A small-molecule ligand and the protein it binds are described below.
Small molecule (SMILES): CC(=O)N[C@H]1[C@H](O[C@H]2[C@H](O)[C@@H](NC(C)=O)CO[C@@H]2CO)O[C@H](CO)[C@@H](O)[C@@H]1O

Binding-site contacts:
Ligand atom C5 contacts residue SER327 of chain 1.A at 3.5 Å.
Ligand atom C8 contacts residue ASN325 of chain 1.A at 4.3 Å.
Ligand atom C7 contacts residue ASN325 of chain 1.A at 3.3 Å.
Ligand atom C3 contacts residue ASN325 of chain 1.A at 3.8 Å.
Ligand atom C8 contacts residue NAG1 of chain 1.Y at 3.4 Å.
Ligand atom O5 contacts residue SER327 of chain 1.A at 3.7 Å.
Ligand atom C4 contacts residue SER327 of chain 1.A at 4.3 Å.
Ligand atom C1 contacts residue ASN325 of chain 1.A at 1.4 Å.
Ligand atom C2 contacts residue ASN325 of chain 1.A at 2.5 Å.
Ligand atom C4 contacts residue ASN325 of chain 1.A at 4.3 Å.
Ligand atom O7 contacts residue SER327 of chain 1.A at 4.3 Å.
Ligand atom C8 contacts residue ASN331 of chain 1.A at 4.5 Å.
Ligand atom C6 contacts residue SER327 of chain 1.A at 4.4 Å.
Ligand atom C1 contacts residue SER327 of chain 1.A at 3.3 Å.
Ligand atom O7 contacts residue ASN325 of chain 1.A at 3.4 Å (h-bond).
Ligand atom C5 contacts residue ASN325 of chain 1.A at 3.6 Å.
Ligand atom C8 contacts residue THR312 of chain 1.A at 4.2 Å.
Ligand atom O5 contacts residue ASN325 of chain 1.A at 2.4 Å (h-bond).
Ligand atom N2 contacts residue ASN325 of chain 1.A at 2.9 Å (h-bond).
Ligand atom C3 contacts residue SER327 of chain 1.A at 4.1 Å.
Ligand atom C6 contacts residue NAG1 of chain 1.Y at 4.5 Å.
Ligand atom C2 contacts residue SER327 of chain 1.A at 4.1 Å.

Sequence of chain 1.A:
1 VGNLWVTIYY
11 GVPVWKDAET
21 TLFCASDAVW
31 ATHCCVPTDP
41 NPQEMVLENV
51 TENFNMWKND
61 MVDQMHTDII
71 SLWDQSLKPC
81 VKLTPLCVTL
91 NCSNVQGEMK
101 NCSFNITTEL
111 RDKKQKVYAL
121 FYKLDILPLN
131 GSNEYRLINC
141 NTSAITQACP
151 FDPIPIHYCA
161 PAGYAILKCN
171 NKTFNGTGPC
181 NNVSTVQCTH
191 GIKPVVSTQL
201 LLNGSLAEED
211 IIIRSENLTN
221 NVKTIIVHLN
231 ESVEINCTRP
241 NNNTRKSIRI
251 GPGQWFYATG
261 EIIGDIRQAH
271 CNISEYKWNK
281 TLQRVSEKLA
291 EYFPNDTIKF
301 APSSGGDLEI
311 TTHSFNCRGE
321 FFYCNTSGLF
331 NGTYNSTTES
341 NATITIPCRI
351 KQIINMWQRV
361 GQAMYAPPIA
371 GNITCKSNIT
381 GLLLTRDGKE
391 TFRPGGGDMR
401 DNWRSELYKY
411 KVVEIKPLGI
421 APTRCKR